Binding-site contacts:
Ligand atom C3 contacts residue ASN921 of chain 1.C at 3.8 Å.
Ligand atom O5 contacts residue ASN921 of chain 1.C at 2.4 Å (h-bond).
Ligand atom O7 contacts residue ASN921 of chain 1.C at 3.1 Å (h-bond).
Ligand atom C8 contacts residue ASN921 of chain 1.C at 4.0 Å.
Ligand atom C4 contacts residue ASN921 of chain 1.C at 4.2 Å.
Ligand atom C2 contacts residue ASN921 of chain 1.C at 2.4 Å.
Ligand atom C7 contacts residue ASN921 of chain 1.C at 3.1 Å.
Ligand atom C5 contacts residue ASN921 of chain 1.C at 3.7 Å.
Ligand atom N2 contacts residue ASN921 of chain 1.C at 2.8 Å (h-bond).
Ligand atom C1 contacts residue ASN921 of chain 1.C at 1.4 Å.

Sequence of chain 1.C:
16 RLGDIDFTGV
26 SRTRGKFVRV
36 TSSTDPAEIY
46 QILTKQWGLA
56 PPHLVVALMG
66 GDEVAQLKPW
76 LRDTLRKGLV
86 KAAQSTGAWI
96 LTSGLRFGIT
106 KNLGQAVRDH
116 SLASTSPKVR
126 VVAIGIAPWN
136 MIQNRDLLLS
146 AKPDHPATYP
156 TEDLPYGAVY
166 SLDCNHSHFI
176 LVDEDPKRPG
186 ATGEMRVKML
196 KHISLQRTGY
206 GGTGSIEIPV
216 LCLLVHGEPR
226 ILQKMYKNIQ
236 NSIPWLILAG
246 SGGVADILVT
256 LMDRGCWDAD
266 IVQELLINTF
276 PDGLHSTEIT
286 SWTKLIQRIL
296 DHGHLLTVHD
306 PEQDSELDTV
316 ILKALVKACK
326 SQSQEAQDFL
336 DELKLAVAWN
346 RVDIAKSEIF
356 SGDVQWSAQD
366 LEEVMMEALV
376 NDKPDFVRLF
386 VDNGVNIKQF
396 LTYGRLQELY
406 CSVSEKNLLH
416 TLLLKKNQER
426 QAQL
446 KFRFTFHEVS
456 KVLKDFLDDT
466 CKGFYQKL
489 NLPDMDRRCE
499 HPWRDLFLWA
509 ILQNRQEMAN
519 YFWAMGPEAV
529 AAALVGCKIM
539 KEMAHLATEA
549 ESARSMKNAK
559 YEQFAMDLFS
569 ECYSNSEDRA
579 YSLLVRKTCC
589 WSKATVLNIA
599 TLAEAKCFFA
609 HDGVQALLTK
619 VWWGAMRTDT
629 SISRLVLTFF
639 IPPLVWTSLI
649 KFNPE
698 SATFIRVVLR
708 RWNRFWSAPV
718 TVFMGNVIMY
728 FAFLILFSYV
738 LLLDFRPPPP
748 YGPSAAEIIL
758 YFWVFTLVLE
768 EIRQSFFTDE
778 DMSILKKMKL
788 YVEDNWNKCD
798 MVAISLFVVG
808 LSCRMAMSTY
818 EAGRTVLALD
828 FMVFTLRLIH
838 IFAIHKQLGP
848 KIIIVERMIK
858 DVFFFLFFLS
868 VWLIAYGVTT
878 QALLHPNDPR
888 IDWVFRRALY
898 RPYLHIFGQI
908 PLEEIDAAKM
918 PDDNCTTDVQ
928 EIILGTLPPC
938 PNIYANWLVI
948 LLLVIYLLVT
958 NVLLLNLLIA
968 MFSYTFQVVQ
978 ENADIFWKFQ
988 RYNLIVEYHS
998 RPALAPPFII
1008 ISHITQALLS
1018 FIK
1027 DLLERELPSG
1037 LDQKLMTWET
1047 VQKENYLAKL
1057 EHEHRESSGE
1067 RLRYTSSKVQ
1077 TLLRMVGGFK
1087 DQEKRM

The protein below binds the small molecule below.
Small molecule (SMILES): CC(=O)N[C@@H]1[C@@H](O)[C@H](O)[C@@H](CO)O[C@H]1O